A protein and the small-molecule ligand that binds it are described below.
Small molecule (SMILES): CC(=O)N[C@H]1[C@H](O[C@H]2[C@H](O)[C@@H](NC(C)=O)CO[C@@H]2CO)O[C@H](CO)[C@@H](O[C@@H]2O[C@H](CO[C@H]3O[C@H](CO)[C@@H](O)[C@H](O[C@H]4O[C@H](CO)[C@@H](O)[C@H](O)[C@@H]4O[C@H]4O[C@H](CO)[C@@H](O)[C@H](O)[C@@H]4O)[C@@H]3O)[C@@H](O)[C@H](O)[C@@H]2O)[C@@H]1O

Sequence of chain 1.B:
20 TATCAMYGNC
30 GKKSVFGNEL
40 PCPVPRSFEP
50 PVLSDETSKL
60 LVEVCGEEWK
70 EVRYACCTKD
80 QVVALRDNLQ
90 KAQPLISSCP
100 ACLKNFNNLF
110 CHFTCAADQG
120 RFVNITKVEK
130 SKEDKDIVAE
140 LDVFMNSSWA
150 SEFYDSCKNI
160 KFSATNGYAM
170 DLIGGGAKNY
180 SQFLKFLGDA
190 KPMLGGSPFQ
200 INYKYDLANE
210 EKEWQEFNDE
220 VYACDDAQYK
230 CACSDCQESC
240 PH

Binding-site contacts:
Ligand atom C7 contacts residue PHE143 of chain 1.B at 3.8 Å (hydrophobic).
Ligand atom N2 contacts residue ASN123 of chain 1.B at 2.9 Å (h-bond).
Ligand atom O7 contacts residue TRP213 of chain 1.B at 3.7 Å.
Ligand atom C7 contacts residue TRP213 of chain 1.B at 4.2 Å (hydrophobic).
Ligand atom O5 contacts residue ILE124 of chain 1.B at 3.7 Å.
Ligand atom C6 contacts residue THR125 of chain 1.B at 4.2 Å.
Ligand atom O7 contacts residue PHE143 of chain 1.B at 3.6 Å.
Ligand atom C2 contacts residue ASN123 of chain 1.B at 2.5 Å.
Ligand atom C5 contacts residue ASN123 of chain 1.B at 3.6 Å.
Ligand atom C8 contacts residue ASN123 of chain 1.B at 3.7 Å.
Ligand atom C6 contacts residue ILE124 of chain 1.B at 3.8 Å (hydrophobic).
Ligand atom C5 contacts residue ILE124 of chain 1.B at 4.2 Å (hydrophobic).
Ligand atom C8 contacts residue PHE143 of chain 1.B at 3.8 Å (hydrophobic).
Ligand atom O6 contacts residue ILE124 of chain 1.B at 4.4 Å.
Ligand atom O7 contacts residue LEU206 of chain 1.B at 4.5 Å.
Ligand atom O5 contacts residue ASN123 of chain 1.B at 2.4 Å (h-bond).
Ligand atom O7 contacts residue ASN123 of chain 1.B at 4.4 Å.
Ligand atom C1 contacts residue TRP213 of chain 1.B at 4.3 Å (hydrophobic).
Ligand atom C3 contacts residue ASN123 of chain 1.B at 3.8 Å.
Ligand atom O6 contacts residue THR125 of chain 1.B at 3.9 Å.
Ligand atom C4 contacts residue ASN123 of chain 1.B at 4.2 Å.
Ligand atom N2 contacts residue TRP213 of chain 1.B at 4.0 Å.
Ligand atom C7 contacts residue ASN123 of chain 1.B at 3.5 Å.
Ligand atom C1 contacts residue ASN123 of chain 1.B at 1.4 Å.
Ligand atom O5 contacts residue THR125 of chain 1.B at 3.9 Å.